The small molecule below binds the protein below.
Small molecule (SMILES): Cc1cc(/C=C/C#N)cc(C)c1Oc1nc(NC2CCN(Cc3ccc(S(N)(=O)=O)cc3)CC2)nc2ccsc12

Sequence of chain 1.B:
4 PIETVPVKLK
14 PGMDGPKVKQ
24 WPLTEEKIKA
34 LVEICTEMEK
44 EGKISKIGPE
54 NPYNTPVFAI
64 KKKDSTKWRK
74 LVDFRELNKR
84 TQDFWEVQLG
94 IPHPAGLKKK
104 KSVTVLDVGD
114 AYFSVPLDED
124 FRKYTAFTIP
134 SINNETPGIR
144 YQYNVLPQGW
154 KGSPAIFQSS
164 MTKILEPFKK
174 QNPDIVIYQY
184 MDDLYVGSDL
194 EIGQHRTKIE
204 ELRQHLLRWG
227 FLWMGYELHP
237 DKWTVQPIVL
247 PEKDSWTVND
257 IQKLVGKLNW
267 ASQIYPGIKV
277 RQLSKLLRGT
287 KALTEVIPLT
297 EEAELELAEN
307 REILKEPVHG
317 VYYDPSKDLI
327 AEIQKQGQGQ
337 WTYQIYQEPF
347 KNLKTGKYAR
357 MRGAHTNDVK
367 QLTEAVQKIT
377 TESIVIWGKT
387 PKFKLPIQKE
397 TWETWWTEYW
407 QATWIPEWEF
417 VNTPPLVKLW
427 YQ

Binding-site contacts:
Ligand atom C12 contacts residue TYR183 of chain 1.A at 3.5 Å (hydrophobic).
Ligand atom C34 contacts residue LYS103 of chain 1.A at 3.1 Å.
Ligand atom C25 contacts residue VAL108 of chain 1.A at 3.8 Å (hydrophobic).
Ligand atom O29 contacts residue LYS106 of chain 1.A at 3.7 Å.
Ligand atom C18 contacts residue LYS103 of chain 1.A at 3.7 Å.
Ligand atom C36 contacts residue VAL181 of chain 1.A at 3.7 Å (hydrophobic).
Ligand atom C25 contacts residue ASN105 of chain 1.A at 3.5 Å.
Ligand atom N08 contacts residue TYR190 of chain 1.A at 3.3 Å (h-bond).
Ligand atom C25 contacts residue LYS106 of chain 1.A at 3.7 Å.
Ligand atom N08 contacts residue TRP231 of chain 1.A at 3.6 Å.
Ligand atom C37 contacts residue VAL181 of chain 1.A at 3.5 Å (hydrophobic).
Ligand atom C24 contacts residue PRO238 of chain 1.A at 3.6 Å (hydrophobic).
Ligand atom C06 contacts residue TRP231 of chain 1.A at 3.5 Å (hydrophobic).
Ligand atom N17 contacts residue LEU102 of chain 1.A at 3.6 Å.
Ligand atom N28 contacts residue LYS106 of chain 1.A at 3.4 Å (salt-bridge).
Ligand atom C05 contacts residue PHE229 of chain 1.A at 3.7 Å (hydrophobic).
Ligand atom C37 contacts residue GLU138 of chain 1.B at 3.6 Å.
Ligand atom C16 contacts residue LEU102 of chain 1.A at 3.7 Å (hydrophobic).
Ligand atom N08 contacts residue PHE229 of chain 1.A at 3.3 Å.
Ligand atom C38 contacts residue GLU138 of chain 1.B at 3.5 Å.
Ligand atom C01 contacts residue TYR190 of chain 1.A at 3.8 Å (hydrophobic).
Ligand atom O29 contacts residue VAL108 of chain 1.A at 3.3 Å (h-bond).
Ligand atom C02 contacts residue TYR190 of chain 1.A at 3.8 Å (hydrophobic).
Ligand atom C32 contacts residue PHE229 of chain 1.A at 3.3 Å (hydrophobic).
Ligand atom C23 contacts residue PRO238 of chain 1.A at 3.8 Å (hydrophobic).
Ligand atom C31 contacts residue PHE229 of chain 1.A at 3.7 Å (hydrophobic).
Ligand atom N17 contacts residue LYS103 of chain 1.A at 3.1 Å (salt-bridge).
Ligand atom C22 contacts residue HIS237 of chain 1.A at 3.3 Å.
Ligand atom C10 contacts residue TYR183 of chain 1.A at 3.6 Å (hydrophobic).
Ligand atom C24 contacts residue ASN105 of chain 1.A at 3.4 Å.
Ligand atom O13 contacts residue TYR183 of chain 1.A at 3.2 Å.
Ligand atom C06 contacts residue TYR190 of chain 1.A at 3.6 Å (hydrophobic).
Ligand atom C07 contacts residue TYR190 of chain 1.A at 3.5 Å (hydrophobic).
Ligand atom C33 contacts residue TYR320 of chain 1.A at 3.3 Å (hydrophobic).
Ligand atom N17 contacts residue ASN105 of chain 1.A at 3.6 Å.
Ligand atom C11 contacts residue TYR183 of chain 1.A at 3.6 Å (hydrophobic).
Ligand atom C07 contacts residue TRP231 of chain 1.A at 3.5 Å (hydrophobic).
Ligand atom C03 contacts residue TYR190 of chain 1.A at 3.5 Å (hydrophobic).
Ligand atom C07 contacts residue PHE229 of chain 1.A at 3.6 Å (hydrophobic).
Ligand atom C32 contacts residue LEU236 of chain 1.A at 3.8 Å (hydrophobic).

Sequence of chain 1.A:
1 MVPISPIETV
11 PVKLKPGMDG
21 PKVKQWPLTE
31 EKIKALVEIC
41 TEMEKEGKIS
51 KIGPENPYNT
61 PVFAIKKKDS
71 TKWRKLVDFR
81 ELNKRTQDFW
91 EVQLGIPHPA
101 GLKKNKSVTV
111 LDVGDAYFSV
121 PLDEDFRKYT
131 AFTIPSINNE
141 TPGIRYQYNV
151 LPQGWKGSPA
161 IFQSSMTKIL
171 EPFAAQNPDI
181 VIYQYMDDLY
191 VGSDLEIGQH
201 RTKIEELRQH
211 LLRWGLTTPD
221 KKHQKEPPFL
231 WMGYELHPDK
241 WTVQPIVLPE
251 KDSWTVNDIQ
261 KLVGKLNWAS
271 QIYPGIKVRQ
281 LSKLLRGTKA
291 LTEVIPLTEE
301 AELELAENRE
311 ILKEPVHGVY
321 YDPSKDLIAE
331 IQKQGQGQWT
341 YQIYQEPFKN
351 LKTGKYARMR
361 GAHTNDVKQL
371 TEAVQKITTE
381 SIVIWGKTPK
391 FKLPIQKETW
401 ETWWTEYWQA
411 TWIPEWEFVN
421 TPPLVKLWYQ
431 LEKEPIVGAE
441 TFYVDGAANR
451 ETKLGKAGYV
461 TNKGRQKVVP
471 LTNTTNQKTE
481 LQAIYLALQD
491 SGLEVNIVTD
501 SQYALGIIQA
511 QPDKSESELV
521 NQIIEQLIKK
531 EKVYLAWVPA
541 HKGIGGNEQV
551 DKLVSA